This protein binds this small molecule.
Small molecule (SMILES): CC(C)(O)Cn1c(NC(=O)c2ccnc(-c3ccccc3)c2)nc2ccccc21

Sequence of chain 1.A:
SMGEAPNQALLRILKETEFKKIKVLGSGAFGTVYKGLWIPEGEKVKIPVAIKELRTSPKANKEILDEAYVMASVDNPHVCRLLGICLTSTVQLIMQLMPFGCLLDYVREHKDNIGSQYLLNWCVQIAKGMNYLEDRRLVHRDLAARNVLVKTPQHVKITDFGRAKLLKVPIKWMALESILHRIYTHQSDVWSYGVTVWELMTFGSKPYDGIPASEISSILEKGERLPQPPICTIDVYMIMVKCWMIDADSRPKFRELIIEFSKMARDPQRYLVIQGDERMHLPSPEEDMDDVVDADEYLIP

Binding-site contacts:
Ligand atom C18 contacts residue LEU151 of chain 1.A at 3.3 Å (hydrophobic).
Ligand atom C24 contacts residue THR161 of chain 1.A at 3.5 Å.
Ligand atom C10 contacts residue LEU25 of chain 1.A at 3.9 Å (hydrophobic).
Ligand atom C18 contacts residue ALA50 of chain 1.A at 3.7 Å (hydrophobic).
Ligand atom C28 contacts residue ASP162 of chain 1.A at 3.6 Å.
Ligand atom O17 contacts residue MET100 of chain 1.A at 3.0 Å (h-bond).
Ligand atom C10 contacts residue PRO101 of chain 1.A at 3.5 Å (hydrophobic).
Ligand atom C19 contacts residue GLN98 of chain 1.A at 3.2 Å.
Ligand atom N13 contacts residue MET100 of chain 1.A at 3.1 Å (h-bond).
Ligand atom C27 contacts residue ASP162 of chain 1.A at 3.5 Å.
Ligand atom C28 contacts residue THR161 of chain 1.A at 3.9 Å.
Ligand atom C28 contacts residue GLU69 of chain 1.A at 3.5 Å.
Ligand atom C19 contacts residue LEU151 of chain 1.A at 3.5 Å (hydrophobic).
Ligand atom C11 contacts residue PRO101 of chain 1.A at 3.2 Å (hydrophobic).
Ligand atom C16 contacts residue ALA50 of chain 1.A at 3.8 Å (hydrophobic).
Ligand atom C7 contacts residue GLY103 of chain 1.A at 3.7 Å.
Ligand atom C29 contacts residue MET97 of chain 1.A at 3.6 Å (hydrophobic).
Ligand atom N21 contacts residue THR161 of chain 1.A at 3.2 Å (h-bond).
Ligand atom C20 contacts residue MET97 of chain 1.A at 3.6 Å (hydrophobic).
Ligand atom C3 contacts residue PHE30 of chain 1.A at 3.3 Å (hydrophobic).
Ligand atom C1 contacts residue GLY26 of chain 1.A at 3.8 Å.
Ligand atom C23 contacts residue LEU151 of chain 1.A at 3.3 Å (hydrophobic).
Ligand atom C19 contacts residue MET100 of chain 1.A at 3.8 Å (hydrophobic).
Ligand atom C11 contacts residue MET100 of chain 1.A at 3.8 Å (hydrophobic).
Ligand atom C20 contacts residue LEU151 of chain 1.A at 3.8 Å (hydrophobic).
Ligand atom C19 contacts residue ALA50 of chain 1.A at 3.6 Å (hydrophobic).
Ligand atom C12 contacts residue MET100 of chain 1.A at 3.6 Å (hydrophobic).
Ligand atom C29 contacts residue THR161 of chain 1.A at 3.2 Å.
Ligand atom C11 contacts residue LEU25 of chain 1.A at 3.7 Å (hydrophobic).
Ligand atom C22 contacts residue MET97 of chain 1.A at 3.4 Å (hydrophobic).
Ligand atom C20 contacts residue GLN98 of chain 1.A at 3.6 Å.
Ligand atom C22 contacts residue THR161 of chain 1.A at 3.6 Å.
Ligand atom C1 contacts residue LEU25 of chain 1.A at 3.4 Å (hydrophobic).
Ligand atom C12 contacts residue GLY103 of chain 1.A at 3.7 Å.
Ligand atom N21 contacts residue MET97 of chain 1.A at 3.2 Å.
Ligand atom C22 contacts residue LEU151 of chain 1.A at 3.6 Å (hydrophobic).
Ligand atom O17 contacts residue ALA50 of chain 1.A at 3.7 Å.
Ligand atom N13 contacts residue LEU25 of chain 1.A at 3.7 Å.
Ligand atom C24 contacts residue MET97 of chain 1.A at 3.9 Å (hydrophobic).
Ligand atom N21 contacts residue LEU151 of chain 1.A at 3.8 Å.